Sequence of chain 1.B:
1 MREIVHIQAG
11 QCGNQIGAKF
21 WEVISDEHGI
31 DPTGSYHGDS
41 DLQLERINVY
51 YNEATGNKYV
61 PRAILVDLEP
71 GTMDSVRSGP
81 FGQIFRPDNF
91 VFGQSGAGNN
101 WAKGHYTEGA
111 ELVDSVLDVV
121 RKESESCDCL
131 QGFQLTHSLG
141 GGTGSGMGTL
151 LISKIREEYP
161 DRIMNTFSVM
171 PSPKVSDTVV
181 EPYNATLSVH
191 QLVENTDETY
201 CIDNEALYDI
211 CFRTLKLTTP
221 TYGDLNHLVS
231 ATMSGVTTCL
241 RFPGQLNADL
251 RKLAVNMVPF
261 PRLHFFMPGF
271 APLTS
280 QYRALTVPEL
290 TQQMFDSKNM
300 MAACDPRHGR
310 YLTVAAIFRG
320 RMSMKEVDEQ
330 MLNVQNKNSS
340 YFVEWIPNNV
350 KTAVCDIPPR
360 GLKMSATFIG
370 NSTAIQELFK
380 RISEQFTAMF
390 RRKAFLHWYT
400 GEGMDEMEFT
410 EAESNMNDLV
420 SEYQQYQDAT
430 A

Binding-site contacts:
Ligand atom C24 contacts residue PHE294 of chain 1.B at 3.9 Å (hydrophobic).
Ligand atom C21 contacts residue ARG306 of chain 1.B at 3.6 Å.
Ligand atom C7 contacts residue ASN332 of chain 1.B at 4.1 Å.
Ligand atom C20 contacts residue ASP295 of chain 1.B at 4.1 Å.
Ligand atom C7 contacts residue VAL333 of chain 1.B at 3.5 Å (hydrophobic).
Ligand atom C3 contacts residue PHE294 of chain 1.B at 3.8 Å (hydrophobic).
Ligand atom O20 contacts residue ARG306 of chain 1.B at 4.0 Å.
Ligand atom C2 contacts residue PHE294 of chain 1.B at 4.0 Å (hydrophobic).
Ligand atom C17 contacts residue ASP295 of chain 1.B at 4.1 Å.
Ligand atom C27 contacts residue PRO305 of chain 1.B at 3.8 Å (hydrophobic).
Ligand atom O9 contacts residue ASN337 of chain 1.B at 3.1 Å (h-bond).
Ligand atom C23 contacts residue PHE294 of chain 1.B at 4.1 Å (hydrophobic).
Ligand atom O20 contacts residue SER296 of chain 1.B at 2.9 Å (h-bond).
Ligand atom C2 contacts residue ASP295 of chain 1.B at 3.8 Å.
Ligand atom C4 contacts residue ASN337 of chain 1.B at 3.8 Å.
Ligand atom C30 contacts residue ASN337 of chain 1.B at 3.6 Å.
Ligand atom O27 contacts residue ARG306 of chain 1.B at 3.5 Å.
Ligand atom C26 contacts residue TYR310 of chain 1.B at 3.9 Å (hydrophobic).
Ligand atom O20 contacts residue ASP295 of chain 1.B at 3.0 Å (salt-bridge).
Ligand atom C23 contacts residue ARG306 of chain 1.B at 3.9 Å.
Ligand atom C2 contacts residue GLN291 of chain 1.B at 3.0 Å.
Ligand atom C20 contacts residue ARG306 of chain 1.B at 3.4 Å.
Ligand atom O27 contacts residue PRO305 of chain 1.B at 3.6 Å.
Ligand atom C4 contacts residue VAL333 of chain 1.B at 3.6 Å (hydrophobic).
Ligand atom C19 contacts residue ASP295 of chain 1.B at 4.0 Å.
Ligand atom O19 contacts residue ASP295 of chain 1.B at 3.5 Å (salt-bridge).
Ligand atom C29 contacts residue GLN291 of chain 1.B at 3.2 Å.
Ligand atom C16 contacts residue ASP295 of chain 1.B at 3.8 Å.
Ligand atom C26 contacts residue TYR340 of chain 1.B at 3.8 Å (hydrophobic).
Ligand atom C5 contacts residue ASN337 of chain 1.B at 4.0 Å.
Ligand atom C5 contacts residue VAL333 of chain 1.B at 3.9 Å (hydrophobic).
Ligand atom O16 contacts residue ASP295 of chain 1.B at 3.8 Å.
Ligand atom C27 contacts residue TYR340 of chain 1.B at 3.8 Å (hydrophobic).
Ligand atom C6 contacts residue VAL333 of chain 1.B at 3.2 Å (hydrophobic).
Ligand atom C3 contacts residue GLN291 of chain 1.B at 3.3 Å.
Ligand atom C9 contacts residue ASN337 of chain 1.B at 4.0 Å.
Ligand atom C22 contacts residue PHE294 of chain 1.B at 3.5 Å (hydrophobic).
Ligand atom C18 contacts residue ASP295 of chain 1.B at 3.4 Å.
Ligand atom C27 contacts residue ARG306 of chain 1.B at 3.9 Å.
Ligand atom C8 contacts residue ASN332 of chain 1.B at 3.6 Å.

This small molecule binds to this protein.
Small molecule (SMILES): C=C1C[C@H](C)C[C@@H]2CC=C[C@@H](C/C=C\C(=O)O[C@H]([C@@H](O)/C=C/[C@@H]3CC(C)=CCO3)C[C@@H]3O[C@H]3[C@@H](O)C1)O2